Sequence of chain 1.C:
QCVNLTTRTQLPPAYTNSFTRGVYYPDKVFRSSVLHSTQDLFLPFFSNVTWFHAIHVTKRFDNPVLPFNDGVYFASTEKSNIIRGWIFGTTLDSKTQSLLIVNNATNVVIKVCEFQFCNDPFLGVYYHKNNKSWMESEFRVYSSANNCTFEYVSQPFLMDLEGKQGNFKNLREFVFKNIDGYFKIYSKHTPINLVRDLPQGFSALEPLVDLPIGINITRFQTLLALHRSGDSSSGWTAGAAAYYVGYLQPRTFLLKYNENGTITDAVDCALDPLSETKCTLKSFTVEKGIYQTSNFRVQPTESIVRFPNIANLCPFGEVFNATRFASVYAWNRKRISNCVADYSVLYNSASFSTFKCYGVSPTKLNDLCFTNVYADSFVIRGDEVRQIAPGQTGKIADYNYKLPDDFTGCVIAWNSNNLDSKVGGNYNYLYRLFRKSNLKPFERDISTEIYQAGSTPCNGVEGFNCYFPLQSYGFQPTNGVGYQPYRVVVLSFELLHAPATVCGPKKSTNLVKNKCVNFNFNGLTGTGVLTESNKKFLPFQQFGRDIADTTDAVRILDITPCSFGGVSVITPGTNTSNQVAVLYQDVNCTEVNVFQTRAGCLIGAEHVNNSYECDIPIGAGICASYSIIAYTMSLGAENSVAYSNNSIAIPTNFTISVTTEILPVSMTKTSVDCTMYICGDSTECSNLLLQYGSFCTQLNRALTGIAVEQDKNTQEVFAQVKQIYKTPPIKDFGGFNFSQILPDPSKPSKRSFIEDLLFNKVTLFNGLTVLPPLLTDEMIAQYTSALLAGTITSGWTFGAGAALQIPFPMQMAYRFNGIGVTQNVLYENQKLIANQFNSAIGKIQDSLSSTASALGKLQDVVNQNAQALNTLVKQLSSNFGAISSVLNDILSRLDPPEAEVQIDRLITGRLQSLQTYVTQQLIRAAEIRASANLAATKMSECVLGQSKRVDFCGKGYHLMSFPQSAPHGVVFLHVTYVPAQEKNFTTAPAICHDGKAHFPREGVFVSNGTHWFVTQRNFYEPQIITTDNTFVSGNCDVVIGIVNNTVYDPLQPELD

Sequence of chain 1.A:
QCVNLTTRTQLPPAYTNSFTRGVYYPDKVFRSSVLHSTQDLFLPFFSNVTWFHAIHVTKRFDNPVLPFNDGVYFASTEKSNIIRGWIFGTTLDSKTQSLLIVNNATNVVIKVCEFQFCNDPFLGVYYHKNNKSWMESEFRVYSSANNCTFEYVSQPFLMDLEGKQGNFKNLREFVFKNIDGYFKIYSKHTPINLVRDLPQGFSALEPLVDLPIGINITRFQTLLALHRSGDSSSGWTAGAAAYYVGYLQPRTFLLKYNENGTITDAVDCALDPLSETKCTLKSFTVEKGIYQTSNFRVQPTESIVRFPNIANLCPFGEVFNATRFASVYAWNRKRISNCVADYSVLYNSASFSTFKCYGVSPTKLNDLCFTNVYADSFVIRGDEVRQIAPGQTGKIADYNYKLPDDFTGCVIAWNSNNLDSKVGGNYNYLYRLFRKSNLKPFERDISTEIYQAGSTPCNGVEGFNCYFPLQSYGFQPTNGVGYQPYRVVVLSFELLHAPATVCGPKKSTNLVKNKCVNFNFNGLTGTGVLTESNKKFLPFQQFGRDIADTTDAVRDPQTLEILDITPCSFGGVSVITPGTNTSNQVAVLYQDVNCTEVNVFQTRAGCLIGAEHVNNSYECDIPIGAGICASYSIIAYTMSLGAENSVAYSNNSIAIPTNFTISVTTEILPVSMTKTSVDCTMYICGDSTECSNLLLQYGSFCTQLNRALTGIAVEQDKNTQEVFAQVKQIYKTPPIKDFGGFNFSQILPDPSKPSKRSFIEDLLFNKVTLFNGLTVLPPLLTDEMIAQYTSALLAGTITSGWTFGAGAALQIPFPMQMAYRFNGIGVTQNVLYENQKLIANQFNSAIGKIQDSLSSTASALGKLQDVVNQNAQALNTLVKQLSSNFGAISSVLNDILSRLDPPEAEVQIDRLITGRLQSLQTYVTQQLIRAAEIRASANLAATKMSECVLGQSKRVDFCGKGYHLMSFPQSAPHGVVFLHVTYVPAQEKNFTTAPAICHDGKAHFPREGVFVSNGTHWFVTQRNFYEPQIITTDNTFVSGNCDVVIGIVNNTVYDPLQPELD

Binding-site contacts:
Ligand atom C5 contacts residue GLU281 of chain 1.A at 3.9 Å.
Ligand atom C6 contacts residue GLU281 of chain 1.A at 3.3 Å.
Ligand atom C1 contacts residue ASN282 of chain 1.A at 1.4 Å.
Ligand atom C3 contacts residue ASN282 of chain 1.A at 3.8 Å.
Ligand atom C2 contacts residue LYS558 of chain 1.C at 4.5 Å.
Ligand atom C7 contacts residue LYS558 of chain 1.C at 4.1 Å.
Ligand atom C2 contacts residue ASN282 of chain 1.A at 2.5 Å.
Ligand atom O6 contacts residue GLU281 of chain 1.A at 2.4 Å (salt-bridge).
Ligand atom N2 contacts residue ASN282 of chain 1.A at 2.9 Å (h-bond).
Ligand atom O5 contacts residue ASN282 of chain 1.A at 2.4 Å (h-bond).
Ligand atom C7 contacts residue ASN282 of chain 1.A at 4.0 Å.
Ligand atom C4 contacts residue ASN282 of chain 1.A at 4.3 Å.
Ligand atom C5 contacts residue ASN282 of chain 1.A at 3.7 Å.
Ligand atom O5 contacts residue GLU281 of chain 1.A at 3.6 Å (salt-bridge).
Ligand atom O7 contacts residue LYS558 of chain 1.C at 3.3 Å.

This small molecule binds to this protein.
Small molecule (SMILES): CC(=O)N[C@@H]1[C@@H](O)[C@H](O)[C@@H](CO)O[C@H]1O